Binding-site contacts:
Ligand atom N7 contacts residue PRO33 of chain 1.A at 3.5 Å (h-bond).
Ligand atom S2 contacts residue PRO33 of chain 1.A at 3.7 Å.
Ligand atom C8 contacts residue TYR70 of chain 1.A at 3.7 Å (hydrophobic).
Ligand atom N2 contacts residue CYS31 of chain 1.A at 3.5 Å.
Ligand atom O2 contacts residue ARG143 of chain 1.A at 2.9 Å (salt-bridge).
Ligand atom O4 contacts residue TYR70 of chain 1.A at 3.6 Å.
Ligand atom O4 contacts residue ASN82 of chain 1.A at 3.1 Å (h-bond).
Ligand atom C10 contacts residue ARG143 of chain 1.A at 3.7 Å.
Ligand atom C1 contacts residue LEU80 of chain 1.A at 3.2 Å (hydrophobic).
Ligand atom N4 contacts residue MET83 of chain 1.A at 3.2 Å.
Ligand atom N2 contacts residue ASN82 of chain 1.A at 3.5 Å (h-bond).
Ligand atom N3 contacts residue ASN82 of chain 1.A at 3.6 Å.
Ligand atom C1 contacts residue ILE117 of chain 1.A at 3.2 Å (hydrophobic).
Ligand atom O4 contacts residue GLY81 of chain 1.A at 3.3 Å.
Ligand atom C1 contacts residue SER118 of chain 1.A at 3.6 Å.
Ligand atom C5 contacts residue PRO33 of chain 1.A at 3.7 Å (hydrophobic).
Ligand atom C15 contacts residue ARG51 of chain 1.A at 3.4 Å.
Ligand atom C11 contacts residue SO41 of chain 1.C at 3.1 Å.
Ligand atom C15 contacts residue CYS31 of chain 1.A at 3.7 Å (hydrophobic).
Ligand atom C9 contacts residue ARG143 of chain 1.A at 3.7 Å.
Ligand atom N3 contacts residue MET83 of chain 1.A at 2.8 Å (h-bond).
Ligand atom S2 contacts residue ARG143 of chain 1.A at 3.7 Å.
Ligand atom N2 contacts residue TYR30 of chain 1.A at 3.7 Å.
Ligand atom O5 contacts residue ARG51 of chain 1.A at 2.8 Å (salt-bridge).
Ligand atom C6 contacts residue TYR70 of chain 1.A at 3.5 Å (hydrophobic).
Ligand atom O3 contacts residue TYR70 of chain 1.A at 3.3 Å.
Ligand atom C3 contacts residue TYR30 of chain 1.A at 3.3 Å (hydrophobic).
Ligand atom C2 contacts residue GLY81 of chain 1.A at 3.8 Å.
Ligand atom C3 contacts residue CYS31 of chain 1.A at 3.7 Å (hydrophobic).
Ligand atom S1 contacts residue SER118 of chain 1.A at 3.0 Å (h-bond).
Ligand atom N2 contacts residue MET83 of chain 1.A at 3.6 Å (h-bond).
Ligand atom N5 contacts residue TYR70 of chain 1.A at 3.6 Å.
Ligand atom O5 contacts residue TYR32 of chain 1.A at 3.8 Å.
Ligand atom O1 contacts residue ARG51 of chain 1.A at 3.6 Å (salt-bridge).
Ligand atom N7 contacts residue LYS34 of chain 1.A at 3.5 Å (salt-bridge).
Ligand atom O1 contacts residue TYR70 of chain 1.A at 3.7 Å.
Ligand atom N1 contacts residue LEU80 of chain 1.A at 3.5 Å (h-bond).
Ligand atom O5 contacts residue PRO33 of chain 1.A at 3.4 Å.
Ligand atom O4 contacts residue ARG51 of chain 1.A at 3.0 Å (salt-bridge).
Ligand atom O4 contacts residue CYS31 of chain 1.A at 3.4 Å (h-bond).

The small molecule below binds the protein below.
Small molecule (SMILES): CO[C@@]1(NC(=O)CSCC#N)C(=O)N2C(C(=O)O)=C(CSc3nnnn3C)CS[C@@H]21

Sequence of chain 1.A:
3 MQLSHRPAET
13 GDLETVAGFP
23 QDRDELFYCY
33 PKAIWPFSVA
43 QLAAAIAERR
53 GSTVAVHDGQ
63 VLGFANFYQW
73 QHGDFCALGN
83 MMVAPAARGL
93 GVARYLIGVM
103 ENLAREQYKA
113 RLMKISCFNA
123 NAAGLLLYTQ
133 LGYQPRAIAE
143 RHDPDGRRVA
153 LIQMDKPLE